This protein binds this small molecule.
Small molecule (SMILES): CC[C@H]1OC(=O)/C=C/[C@H](C)[C@@H](O[C@@H]2O[C@H](C)C[C@H](N(C)C)[C@H]2O)[C@@H](C)C[C@@H](C)C(=O)/C=C/C=C/[C@@H]1CO[C@@H]1O[C@H](C)[C@@H](O)[C@@H](O)[C@H]1OC

Sequence of chain 1.B:
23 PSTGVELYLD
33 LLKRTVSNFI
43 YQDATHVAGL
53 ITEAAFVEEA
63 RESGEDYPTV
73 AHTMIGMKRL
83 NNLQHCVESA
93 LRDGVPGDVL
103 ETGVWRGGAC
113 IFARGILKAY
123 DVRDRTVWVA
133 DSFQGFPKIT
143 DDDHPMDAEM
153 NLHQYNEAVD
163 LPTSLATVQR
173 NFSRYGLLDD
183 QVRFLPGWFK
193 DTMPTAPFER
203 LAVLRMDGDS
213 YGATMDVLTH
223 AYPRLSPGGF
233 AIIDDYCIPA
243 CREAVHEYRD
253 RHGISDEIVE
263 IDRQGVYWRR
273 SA

Binding-site contacts:
Ligand atom C33 contacts residue MG1 of chain 1.F at 3.2 Å.
Ligand atom O10 contacts residue GLN266 of chain 1.B at 2.8 Å (h-bond).
Ligand atom C32 contacts residue MET76 of chain 1.B at 3.5 Å (hydrophobic).
Ligand atom C27 contacts residue TYR157 of chain 1.B at 3.7 Å (hydrophobic).
Ligand atom O10 contacts residue ASP237 of chain 1.B at 3.2 Å (salt-bridge).
Ligand atom C27 contacts residue GLY51 of chain 1.B at 3.8 Å.
Ligand atom C37 contacts residue GLN266 of chain 1.B at 3.3 Å.
Ligand atom C1 contacts residue LEU154 of chain 1.B at 3.8 Å (hydrophobic).
Ligand atom O10 contacts residue MG1 of chain 1.F at 2.4 Å.
Ligand atom C36 contacts residue ASP211 of chain 1.B at 3.7 Å.
Ligand atom C33 contacts residue MET76 of chain 1.B at 3.8 Å (hydrophobic).
Ligand atom O5 contacts residue TYR69 of chain 1.B at 3.6 Å (h-bond).
Ligand atom O6 contacts residue TYR157 of chain 1.B at 3.6 Å.
Ligand atom O9 contacts residue ASP211 of chain 1.B at 2.8 Å (salt-bridge).
Ligand atom C29 contacts residue LEU154 of chain 1.B at 3.8 Å (hydrophobic).
Ligand atom O9 contacts residue MG1 of chain 1.F at 2.2 Å.
Ligand atom C33 contacts residue ASP211 of chain 1.B at 3.7 Å.
Ligand atom O9 contacts residue ASP237 of chain 1.B at 3.3 Å (salt-bridge).
Ligand atom C31 contacts residue ASP211 of chain 1.B at 3.6 Å.
Ligand atom C24 contacts residue GLY51 of chain 1.B at 3.8 Å.
Ligand atom C27 contacts residue ALA50 of chain 1.B at 3.8 Å (hydrophobic).
Ligand atom C27 contacts residue TYR69 of chain 1.B at 3.8 Å (hydrophobic).
Ligand atom C36 contacts residue MG1 of chain 1.F at 3.8 Å.
Ligand atom C4 contacts residue MET152 of chain 1.B at 3.8 Å (hydrophobic).
Ligand atom O10 contacts residue ASP236 of chain 1.B at 3.0 Å (salt-bridge).
Ligand atom C30 contacts residue ASP211 of chain 1.B at 3.1 Å.
Ligand atom C2 contacts residue LEU154 of chain 1.B at 3.8 Å (hydrophobic).
Ligand atom O8 contacts residue ASP211 of chain 1.B at 3.5 Å (salt-bridge).
Ligand atom C35 contacts residue ASP237 of chain 1.B at 3.8 Å.
Ligand atom C36 contacts residue ASP237 of chain 1.B at 3.5 Å.
Ligand atom C25 contacts residue TYR69 of chain 1.B at 3.9 Å (hydrophobic).
Ligand atom C23 contacts residue GLY51 of chain 1.B at 3.9 Å.
Ligand atom O10 contacts residue ARG81 of chain 1.B at 3.9 Å.
Ligand atom C28 contacts residue LEU154 of chain 1.B at 3.6 Å (hydrophobic).
Ligand atom C26 contacts residue TYR157 of chain 1.B at 3.6 Å (hydrophobic).
Ligand atom C37 contacts residue CYS239 of chain 1.B at 3.5 Å (hydrophobic).
Ligand atom C35 contacts residue MG1 of chain 1.F at 3.2 Å.
Ligand atom C23 contacts residue TYR157 of chain 1.B at 3.5 Å (hydrophobic).
Ligand atom C35 contacts residue GLN266 of chain 1.B at 3.4 Å.
Ligand atom O11 contacts residue ASP211 of chain 1.B at 3.8 Å.